Binding-site contacts:
Ligand atom C3 contacts residue MET27 of chain 1.A at 4.4 Å (hydrophobic).
Ligand atom C4 contacts residue LEU24 of chain 1.A at 3.7 Å (hydrophobic).
Ligand atom C9 contacts residue GLN196 of chain 1.A at 4.2 Å.
Ligand atom C6 contacts residue LEU24 of chain 1.A at 4.0 Å (hydrophobic).
Ligand atom C5 contacts residue ARG29 of chain 1.A at 4.0 Å.
Ligand atom C8 contacts residue LEU197 of chain 1.A at 3.8 Å (hydrophobic).
Ligand atom C9 contacts residue LEU197 of chain 1.A at 4.0 Å (hydrophobic).
Ligand atom C11 contacts residue ASP28 of chain 1.A at 3.5 Å.
Ligand atom C3 contacts residue ARG29 of chain 1.A at 4.4 Å.
Ligand atom C7 contacts residue ARG29 of chain 1.A at 4.3 Å.
Ligand atom C8 contacts residue GLN196 of chain 1.A at 4.0 Å.
Ligand atom C10 contacts residue LEU32 of chain 1.A at 3.6 Å (hydrophobic).
Ligand atom C8 contacts residue VAL193 of chain 1.A at 4.2 Å (hydrophobic).
Ligand atom C4 contacts residue MET27 of chain 1.A at 4.0 Å (hydrophobic).
Ligand atom C11 contacts residue ARG29 of chain 1.A at 4.5 Å.
Ligand atom C4 contacts residue ARG29 of chain 1.A at 4.1 Å.
Ligand atom C9 contacts residue LEU32 of chain 1.A at 3.9 Å (hydrophobic).
Ligand atom C7 contacts residue LEU197 of chain 1.A at 4.3 Å (hydrophobic).
Ligand atom C3 contacts residue LEU24 of chain 1.A at 4.0 Å (hydrophobic).
Ligand atom C10 contacts residue LEU200 of chain 1.A at 4.3 Å (hydrophobic).
Ligand atom C2 contacts residue LEU24 of chain 1.A at 4.4 Å (hydrophobic).
Ligand atom C11 contacts residue MET27 of chain 1.A at 3.8 Å (hydrophobic).
Ligand atom C9 contacts residue LEU200 of chain 1.A at 4.0 Å (hydrophobic).
Ligand atom C10 contacts residue MET27 of chain 1.A at 3.9 Å (hydrophobic).
Ligand atom C5 contacts residue LEU24 of chain 1.A at 4.1 Å (hydrophobic).

The small molecule below binds the protein below.
Small molecule (SMILES): OC[C@H]1O[C@H](O[C@H]2[C@H](O)[C@@H](O)[C@H](OCCCCCC3CCCCC3)O[C@@H]2CO)[C@H](O)[C@@H](O)[C@@H]1O

Sequence of chain 1.A:
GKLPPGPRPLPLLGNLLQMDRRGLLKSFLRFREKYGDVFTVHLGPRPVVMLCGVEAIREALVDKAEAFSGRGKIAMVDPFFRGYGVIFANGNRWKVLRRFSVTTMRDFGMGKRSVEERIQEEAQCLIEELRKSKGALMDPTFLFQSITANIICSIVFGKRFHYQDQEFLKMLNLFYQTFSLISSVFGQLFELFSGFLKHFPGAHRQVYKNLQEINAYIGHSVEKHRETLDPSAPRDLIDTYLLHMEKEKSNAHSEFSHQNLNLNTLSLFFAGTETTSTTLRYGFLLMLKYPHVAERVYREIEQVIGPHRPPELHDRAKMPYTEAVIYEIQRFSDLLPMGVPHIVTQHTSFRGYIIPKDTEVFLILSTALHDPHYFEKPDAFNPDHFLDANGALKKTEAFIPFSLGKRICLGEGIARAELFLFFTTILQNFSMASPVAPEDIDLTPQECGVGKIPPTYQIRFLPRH